Sequence of chain 1.C:
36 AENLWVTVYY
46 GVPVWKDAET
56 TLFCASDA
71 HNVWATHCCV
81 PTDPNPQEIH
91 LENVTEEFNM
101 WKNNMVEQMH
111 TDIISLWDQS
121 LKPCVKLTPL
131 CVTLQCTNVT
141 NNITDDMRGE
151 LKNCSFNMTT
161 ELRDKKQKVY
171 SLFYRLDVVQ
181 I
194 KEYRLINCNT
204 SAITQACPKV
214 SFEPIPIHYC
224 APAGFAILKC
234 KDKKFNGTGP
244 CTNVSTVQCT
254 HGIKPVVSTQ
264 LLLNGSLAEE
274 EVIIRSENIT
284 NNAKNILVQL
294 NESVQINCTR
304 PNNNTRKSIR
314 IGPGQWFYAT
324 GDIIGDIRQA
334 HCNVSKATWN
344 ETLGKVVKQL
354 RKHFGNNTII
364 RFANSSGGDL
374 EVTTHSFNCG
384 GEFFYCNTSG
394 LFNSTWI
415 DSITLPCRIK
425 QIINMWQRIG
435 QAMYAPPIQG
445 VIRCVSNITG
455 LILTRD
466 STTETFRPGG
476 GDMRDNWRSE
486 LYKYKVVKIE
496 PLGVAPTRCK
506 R

This protein binds this small molecule.
Small molecule (SMILES): CC(=O)N[C@@H]1[C@@H](O)[C@H](O)[C@@H](CO)O[C@H]1O

Binding-site contacts:
Ligand atom C8 contacts residue LEU172 of chain 1.C at 4.0 Å (hydrophobic).
Ligand atom C8 contacts residue ASN153 of chain 1.C at 4.3 Å.
Ligand atom C4 contacts residue ASN153 of chain 1.C at 4.4 Å.
Ligand atom N2 contacts residue ASP325 of chain 1.C at 4.2 Å.
Ligand atom C7 contacts residue VAL139 of chain 1.C at 4.5 Å (hydrophobic).
Ligand atom C2 contacts residue ASN153 of chain 1.C at 2.5 Å.
Ligand atom C8 contacts residue ASN141 of chain 1.C at 4.0 Å.
Ligand atom C3 contacts residue TYR170 of chain 1.C at 4.4 Å (hydrophobic).
Ligand atom C8 contacts residue VAL139 of chain 1.C at 3.9 Å (hydrophobic).
Ligand atom C5 contacts residue ASN153 of chain 1.C at 3.8 Å.
Ligand atom O7 contacts residue ASN153 of chain 1.C at 3.2 Å (h-bond).
Ligand atom O7 contacts residue ASN141 of chain 1.C at 4.1 Å.
Ligand atom C1 contacts residue ASN153 of chain 1.C at 1.5 Å.
Ligand atom O5 contacts residue ASN153 of chain 1.C at 2.5 Å (h-bond).
Ligand atom C1 contacts residue TYR170 of chain 1.C at 4.2 Å (hydrophobic).
Ligand atom C3 contacts residue ASN153 of chain 1.C at 3.9 Å.
Ligand atom O7 contacts residue VAL139 of chain 1.C at 4.3 Å.
Ligand atom C7 contacts residue ASN141 of chain 1.C at 4.3 Å.
Ligand atom C7 contacts residue ASN153 of chain 1.C at 3.3 Å.
Ligand atom N2 contacts residue ASN153 of chain 1.C at 3.0 Å (h-bond).